Binding-site contacts:
Ligand atom C14 contacts residue ARG224 of chain 10.A at 4.5 Å.
Ligand atom C16 contacts residue TRP117 of chain 10.A at 3.7 Å (hydrophobic).
Ligand atom O3S contacts residue THR226 of chain 10.A at 4.0 Å.
Ligand atom O1S contacts residue ARG98 of chain 10.A at 3.6 Å.
Ligand atom C13 contacts residue ARG224 of chain 10.A at 4.1 Å.
Ligand atom O1S contacts residue THR226 of chain 10.A at 4.3 Å.
Ligand atom C2 contacts residue ARG98 of chain 10.A at 3.4 Å.
Ligand atom N1 contacts residue TRP117 of chain 10.A at 4.1 Å.
Ligand atom C15 contacts residue ARG224 of chain 10.A at 3.3 Å.
Ligand atom C15 contacts residue TRP117 of chain 10.A at 4.2 Å (hydrophobic).
Ligand atom C3 contacts residue ARG98 of chain 10.A at 3.2 Å.
Ligand atom C1 contacts residue ARG98 of chain 10.A at 3.2 Å.
Ligand atom C16 contacts residue ARG224 of chain 10.A at 4.0 Å.
Ligand atom C3 contacts residue ARG224 of chain 10.A at 3.5 Å.
Ligand atom C2 contacts residue ARG224 of chain 10.A at 3.8 Å.
Ligand atom N1 contacts residue ARG98 of chain 10.A at 4.3 Å.
Ligand atom C3 contacts residue TRP117 of chain 10.A at 3.5 Å (hydrophobic).
Ligand atom O1S contacts residue ASP228 of chain 10.A at 3.6 Å.
Ligand atom N1 contacts residue ARG224 of chain 10.A at 4.2 Å.
Ligand atom S1 contacts residue ARG98 of chain 10.A at 4.4 Å.
Ligand atom C1 contacts residue ARG224 of chain 10.A at 3.8 Å.

Sequence of chain 10.A:
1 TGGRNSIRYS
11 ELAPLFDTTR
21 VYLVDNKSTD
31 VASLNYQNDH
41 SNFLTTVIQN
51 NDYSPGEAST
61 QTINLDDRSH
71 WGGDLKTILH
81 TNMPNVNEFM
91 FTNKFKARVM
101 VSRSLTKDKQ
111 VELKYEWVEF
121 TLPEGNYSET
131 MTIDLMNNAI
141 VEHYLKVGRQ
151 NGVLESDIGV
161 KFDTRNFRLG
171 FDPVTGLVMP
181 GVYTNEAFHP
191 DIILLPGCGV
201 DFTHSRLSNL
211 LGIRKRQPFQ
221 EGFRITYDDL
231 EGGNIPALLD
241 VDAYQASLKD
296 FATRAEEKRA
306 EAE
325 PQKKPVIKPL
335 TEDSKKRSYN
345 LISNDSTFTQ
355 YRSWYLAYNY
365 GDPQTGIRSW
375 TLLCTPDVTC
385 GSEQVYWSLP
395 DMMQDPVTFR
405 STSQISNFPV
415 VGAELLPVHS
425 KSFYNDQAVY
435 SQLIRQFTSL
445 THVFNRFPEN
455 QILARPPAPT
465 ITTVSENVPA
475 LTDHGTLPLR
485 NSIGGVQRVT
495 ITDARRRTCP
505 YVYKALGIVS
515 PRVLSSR

This small molecule binds to this protein.
Small molecule (SMILES): CCCCCCCCCCCC[N+](C)(C)CCCS(=O)(=O)O